This small molecule binds to this protein.
Small molecule (SMILES): CC(=O)N[C@@H]1[C@@H](O)[C@H](O)[C@@H](CO)O[C@H]1O

Binding-site contacts:
Ligand atom O5 contacts residue TYR793 of chain 1.A at 3.8 Å.
Ligand atom C2 contacts residue ASN706 of chain 1.D at 2.5 Å.
Ligand atom N2 contacts residue ASN706 of chain 1.D at 2.9 Å (h-bond).
Ligand atom C3 contacts residue ASN706 of chain 1.D at 3.8 Å.
Ligand atom C1 contacts residue ASN706 of chain 1.D at 1.4 Å.
Ligand atom C7 contacts residue ASN706 of chain 1.D at 3.9 Å.
Ligand atom C6 contacts residue TYR793 of chain 1.A at 4.0 Å (hydrophobic).
Ligand atom O5 contacts residue ASN706 of chain 1.D at 2.4 Å (h-bond).
Ligand atom C1 contacts residue TYR793 of chain 1.A at 4.0 Å (hydrophobic).
Ligand atom C8 contacts residue SER705 of chain 1.D at 4.3 Å.
Ligand atom C8 contacts residue ASN706 of chain 1.D at 4.4 Å.
Ligand atom C5 contacts residue ASN706 of chain 1.D at 3.7 Å.
Ligand atom C4 contacts residue ASN706 of chain 1.D at 4.2 Å.
Ligand atom C5 contacts residue TYR793 of chain 1.A at 3.6 Å (hydrophobic).

Sequence of chain 1.D:
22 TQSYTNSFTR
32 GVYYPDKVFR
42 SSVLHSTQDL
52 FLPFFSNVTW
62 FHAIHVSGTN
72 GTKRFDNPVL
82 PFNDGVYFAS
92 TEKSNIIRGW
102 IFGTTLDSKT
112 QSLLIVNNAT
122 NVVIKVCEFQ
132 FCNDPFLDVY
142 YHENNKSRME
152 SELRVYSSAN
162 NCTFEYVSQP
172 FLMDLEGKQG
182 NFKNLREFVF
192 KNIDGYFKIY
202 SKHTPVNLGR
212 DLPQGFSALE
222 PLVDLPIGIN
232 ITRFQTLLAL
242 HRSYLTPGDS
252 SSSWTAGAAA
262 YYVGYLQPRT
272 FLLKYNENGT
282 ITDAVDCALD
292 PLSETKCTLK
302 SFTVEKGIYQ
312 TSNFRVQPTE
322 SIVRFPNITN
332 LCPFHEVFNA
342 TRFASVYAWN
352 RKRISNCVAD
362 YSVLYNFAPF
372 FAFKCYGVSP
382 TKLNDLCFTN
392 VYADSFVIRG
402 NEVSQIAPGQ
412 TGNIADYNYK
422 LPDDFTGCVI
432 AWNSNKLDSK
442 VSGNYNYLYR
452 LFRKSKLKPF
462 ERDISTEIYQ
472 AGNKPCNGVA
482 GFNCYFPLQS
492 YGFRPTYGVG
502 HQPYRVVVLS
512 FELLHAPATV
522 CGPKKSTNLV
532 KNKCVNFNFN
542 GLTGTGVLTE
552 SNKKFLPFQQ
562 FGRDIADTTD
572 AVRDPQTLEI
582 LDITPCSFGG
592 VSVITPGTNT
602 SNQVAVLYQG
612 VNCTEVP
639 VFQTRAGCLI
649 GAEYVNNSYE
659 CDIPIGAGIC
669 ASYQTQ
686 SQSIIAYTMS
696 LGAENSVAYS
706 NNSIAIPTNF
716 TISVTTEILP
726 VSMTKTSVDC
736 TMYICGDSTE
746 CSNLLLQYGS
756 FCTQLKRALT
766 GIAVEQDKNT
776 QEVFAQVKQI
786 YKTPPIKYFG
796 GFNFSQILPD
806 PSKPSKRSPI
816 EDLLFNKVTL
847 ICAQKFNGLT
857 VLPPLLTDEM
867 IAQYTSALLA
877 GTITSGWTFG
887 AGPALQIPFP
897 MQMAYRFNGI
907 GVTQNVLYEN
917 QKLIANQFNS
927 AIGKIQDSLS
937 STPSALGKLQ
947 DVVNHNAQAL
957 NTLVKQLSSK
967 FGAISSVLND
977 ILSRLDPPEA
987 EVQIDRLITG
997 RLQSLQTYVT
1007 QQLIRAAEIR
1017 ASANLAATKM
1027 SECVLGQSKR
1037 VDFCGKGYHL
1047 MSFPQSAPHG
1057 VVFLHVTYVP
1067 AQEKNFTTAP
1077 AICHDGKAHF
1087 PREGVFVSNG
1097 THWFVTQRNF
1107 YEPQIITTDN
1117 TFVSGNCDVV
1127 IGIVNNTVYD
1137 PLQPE

Sequence of chain 1.A:
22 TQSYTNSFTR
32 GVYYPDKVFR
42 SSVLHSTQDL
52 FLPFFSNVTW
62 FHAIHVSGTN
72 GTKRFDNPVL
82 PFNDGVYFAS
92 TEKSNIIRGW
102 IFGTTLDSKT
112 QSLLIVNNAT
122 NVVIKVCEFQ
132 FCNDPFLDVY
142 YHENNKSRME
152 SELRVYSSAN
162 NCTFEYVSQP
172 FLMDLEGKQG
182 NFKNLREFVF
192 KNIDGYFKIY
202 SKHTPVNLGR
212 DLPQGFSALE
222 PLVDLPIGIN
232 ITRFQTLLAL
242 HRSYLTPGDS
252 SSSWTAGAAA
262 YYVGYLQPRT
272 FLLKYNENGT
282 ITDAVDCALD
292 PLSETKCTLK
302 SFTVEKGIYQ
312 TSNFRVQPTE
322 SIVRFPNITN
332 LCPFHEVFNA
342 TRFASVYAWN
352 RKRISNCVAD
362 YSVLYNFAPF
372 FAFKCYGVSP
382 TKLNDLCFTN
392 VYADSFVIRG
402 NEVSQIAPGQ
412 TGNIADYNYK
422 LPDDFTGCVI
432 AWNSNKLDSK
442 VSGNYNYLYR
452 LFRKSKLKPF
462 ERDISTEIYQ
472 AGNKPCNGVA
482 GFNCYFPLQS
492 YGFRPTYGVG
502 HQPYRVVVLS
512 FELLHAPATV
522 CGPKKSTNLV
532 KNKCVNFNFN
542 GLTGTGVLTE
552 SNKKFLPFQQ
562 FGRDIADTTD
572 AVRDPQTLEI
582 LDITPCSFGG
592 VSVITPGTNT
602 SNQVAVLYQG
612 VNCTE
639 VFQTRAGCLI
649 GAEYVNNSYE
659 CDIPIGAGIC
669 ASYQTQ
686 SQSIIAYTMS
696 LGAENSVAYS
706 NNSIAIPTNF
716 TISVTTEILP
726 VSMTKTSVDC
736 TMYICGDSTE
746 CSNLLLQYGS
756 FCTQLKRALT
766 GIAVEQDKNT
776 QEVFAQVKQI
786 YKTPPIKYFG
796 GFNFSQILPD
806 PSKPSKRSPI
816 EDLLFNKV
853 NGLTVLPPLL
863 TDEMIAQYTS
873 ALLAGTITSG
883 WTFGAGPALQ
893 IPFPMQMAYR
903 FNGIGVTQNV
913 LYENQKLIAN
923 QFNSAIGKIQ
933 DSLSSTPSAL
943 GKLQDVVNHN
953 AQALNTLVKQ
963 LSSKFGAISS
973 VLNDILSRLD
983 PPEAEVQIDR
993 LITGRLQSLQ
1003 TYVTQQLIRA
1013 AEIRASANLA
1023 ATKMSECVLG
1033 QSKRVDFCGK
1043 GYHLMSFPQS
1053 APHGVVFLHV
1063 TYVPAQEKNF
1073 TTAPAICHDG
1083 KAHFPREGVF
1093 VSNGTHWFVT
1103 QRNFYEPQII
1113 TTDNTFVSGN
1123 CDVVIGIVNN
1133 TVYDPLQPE